A protein and the small-molecule ligand that binds it are described below.
Small molecule (SMILES): O=C(N[C@@H]1CCCCNC1=O)c1ccco1

Binding-site contacts:
Ligand atom C10 contacts residue PHE91 of chain 1.A at 4.2 Å (hydrophobic).
Ligand atom C8 contacts residue PHE91 of chain 1.A at 3.7 Å (hydrophobic).
Ligand atom C3 contacts residue TYR88 of chain 1.A at 4.1 Å (hydrophobic).
Ligand atom O1 contacts residue ALA59 of chain 1.A at 4.1 Å.
Ligand atom C8 contacts residue PRO121 of chain 1.A at 4.0 Å (hydrophobic).
Ligand atom O2 contacts residue HIS157 of chain 1.A at 3.8 Å.
Ligand atom C9 contacts residue PHE91 of chain 1.A at 4.0 Å (hydrophobic).
Ligand atom O2 contacts residue LYS61 of chain 1.A at 2.9 Å (salt-bridge).
Ligand atom C9 contacts residue GLU146 of chain 1.A at 4.4 Å.
Ligand atom C11 contacts residue TYR88 of chain 1.A at 4.3 Å (hydrophobic).
Ligand atom C9 contacts residue ARG219 of chain 1.A at 3.8 Å.
Ligand atom C4 contacts residue PHE57 of chain 1.A at 4.0 Å (hydrophobic).
Ligand atom C4 contacts residue GLU159 of chain 1.A at 3.5 Å.
Ligand atom O3 contacts residue TYR88 of chain 1.A at 3.4 Å.
Ligand atom C11 contacts residue PHE91 of chain 1.A at 4.0 Å (hydrophobic).
Ligand atom C7 contacts residue HIS157 of chain 1.A at 4.1 Å.
Ligand atom N2 contacts residue GLU146 of chain 1.A at 3.2 Å (salt-bridge).
Ligand atom O1 contacts residue GLU159 of chain 1.A at 3.2 Å (salt-bridge).
Ligand atom C11 contacts residue GLU146 of chain 1.A at 4.4 Å.
Ligand atom C1 contacts residue ALA59 of chain 1.A at 4.4 Å (hydrophobic).
Ligand atom C1 contacts residue TYR88 of chain 1.A at 3.7 Å (hydrophobic).
Ligand atom C9 contacts residue HIS157 of chain 1.A at 3.6 Å.
Ligand atom C10 contacts residue HIS157 of chain 1.A at 3.8 Å.
Ligand atom N1 contacts residue TYR88 of chain 1.A at 3.7 Å.
Ligand atom C5 contacts residue LYS61 of chain 1.A at 3.7 Å.
Ligand atom C10 contacts residue GLU146 of chain 1.A at 3.4 Å.
Ligand atom C10 contacts residue ARG219 of chain 1.A at 4.0 Å.
Ligand atom C4 contacts residue ALA59 of chain 1.A at 3.6 Å (hydrophobic).
Ligand atom C5 contacts residue TYR88 of chain 1.A at 4.2 Å (hydrophobic).
Ligand atom O1 contacts residue LYS61 of chain 1.A at 3.1 Å (salt-bridge).
Ligand atom C2 contacts residue TYR88 of chain 1.A at 3.5 Å (hydrophobic).
Ligand atom C8 contacts residue HIS157 of chain 1.A at 4.3 Å.
Ligand atom C4 contacts residue LYS61 of chain 1.A at 4.2 Å.
Ligand atom C9 contacts residue PRO121 of chain 1.A at 4.4 Å (hydrophobic).
Ligand atom N2 contacts residue PHE91 of chain 1.A at 3.7 Å.
Ligand atom C3 contacts residue LYS61 of chain 1.A at 3.8 Å.
Ligand atom C1 contacts residue PHE57 of chain 1.A at 3.9 Å (hydrophobic).
Ligand atom C6 contacts residue TYR88 of chain 1.A at 4.5 Å (hydrophobic).
Ligand atom O3 contacts residue PHE91 of chain 1.A at 4.0 Å.

Sequence of chain 1.A:
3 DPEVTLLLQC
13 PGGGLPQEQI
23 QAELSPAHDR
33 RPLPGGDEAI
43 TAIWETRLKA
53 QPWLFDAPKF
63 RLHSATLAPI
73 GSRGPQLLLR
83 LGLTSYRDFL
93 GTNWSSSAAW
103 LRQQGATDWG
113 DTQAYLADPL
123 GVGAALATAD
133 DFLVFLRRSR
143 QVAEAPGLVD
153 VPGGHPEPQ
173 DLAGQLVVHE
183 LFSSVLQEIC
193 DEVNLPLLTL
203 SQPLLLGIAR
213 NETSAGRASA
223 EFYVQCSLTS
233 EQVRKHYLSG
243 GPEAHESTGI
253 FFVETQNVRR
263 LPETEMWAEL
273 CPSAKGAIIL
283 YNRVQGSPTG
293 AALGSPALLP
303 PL